Binding-site contacts:
Ligand atom CAE contacts residue PHE31 of chain 1.A at 3.6 Å (hydrophobic).
Ligand atom CAE contacts residue ILE40 of chain 1.A at 4.2 Å (hydrophobic).
Ligand atom CAC contacts residue VAL36 of chain 1.A at 3.8 Å (hydrophobic).
Ligand atom CAB contacts residue TYR93 of chain 1.A at 4.2 Å (hydrophobic).
Ligand atom CAK contacts residue TYR93 of chain 1.A at 4.1 Å (hydrophobic).
Ligand atom CAH contacts residue ILE40 of chain 1.A at 3.4 Å (hydrophobic).
Ligand atom OAA contacts residue ASN87 of chain 1.A at 3.0 Å (h-bond).
Ligand atom CAL contacts residue PHE31 of chain 1.A at 3.9 Å (hydrophobic).
Ligand atom CAP contacts residue TYR93 of chain 1.A at 3.8 Å (hydrophobic).
Ligand atom CAF contacts residue ILE40 of chain 1.A at 3.7 Å (hydrophobic).
Ligand atom NAR contacts residue TYR93 of chain 1.A at 3.8 Å.
Ligand atom NAN contacts residue ILE40 of chain 1.A at 4.0 Å.
Ligand atom CAB contacts residue VAL36 of chain 1.A at 3.8 Å (hydrophobic).
Ligand atom CAP contacts residue TYR86 of chain 1.A at 4.1 Å (hydrophobic).
Ligand atom CAF contacts residue TYR93 of chain 1.A at 3.7 Å (hydrophobic).
Ligand atom CAB contacts residue ASN87 of chain 1.A at 4.1 Å.
Ligand atom CAP contacts residue ASN87 of chain 1.A at 3.4 Å.
Ligand atom CAM contacts residue ILE40 of chain 1.A at 3.9 Å (hydrophobic).
Ligand atom CAL contacts residue TYR93 of chain 1.A at 3.4 Å (hydrophobic).
Ligand atom CAD contacts residue TYR93 of chain 1.A at 3.8 Å (hydrophobic).
Ligand atom CAO contacts residue EDO1 of chain 1.F at 3.6 Å.
Ligand atom CAG contacts residue PHE31 of chain 1.A at 4.1 Å (hydrophobic).
Ligand atom OAA contacts residue VAL36 of chain 1.A at 4.1 Å.
Ligand atom CAG contacts residue ILE40 of chain 1.A at 3.7 Å (hydrophobic).
Ligand atom CAO contacts residue TYR93 of chain 1.A at 3.5 Å (hydrophobic).
Ligand atom CAO contacts residue ILE40 of chain 1.A at 3.6 Å (hydrophobic).
Ligand atom CAK contacts residue PHE31 of chain 1.A at 4.0 Å (hydrophobic).
Ligand atom CAM contacts residue TYR93 of chain 1.A at 3.6 Å (hydrophobic).
Ligand atom CAD contacts residue VAL36 of chain 1.A at 4.1 Å (hydrophobic).
Ligand atom CAC contacts residue PHE31 of chain 1.A at 3.8 Å (hydrophobic).
Ligand atom CAQ contacts residue ASN87 of chain 1.A at 3.2 Å.
Ligand atom CAQ contacts residue ALA41 of chain 1.A at 4.2 Å (hydrophobic).
Ligand atom CAP contacts residue ALA41 of chain 1.A at 3.9 Å (hydrophobic).
Ligand atom OAA contacts residue TYR93 of chain 1.A at 4.2 Å.
Ligand atom CAE contacts residue TYR93 of chain 1.A at 3.8 Å (hydrophobic).
Ligand atom CAG contacts residue TYR93 of chain 1.A at 4.0 Å (hydrophobic).
Ligand atom CAI contacts residue ILE40 of chain 1.A at 4.2 Å (hydrophobic).
Ligand atom NAN contacts residue TYR93 of chain 1.A at 3.5 Å.
Ligand atom CAQ contacts residue TYR93 of chain 1.A at 3.7 Å (hydrophobic).
Ligand atom CAC contacts residue PHE32 of chain 1.A at 3.7 Å (hydrophobic).

A protein and the small-molecule ligand that binds it are described below.
Small molecule (SMILES): CC(=O)c1cc(-c2ccccc2)c2ncccn12

Sequence of chain 1.A:
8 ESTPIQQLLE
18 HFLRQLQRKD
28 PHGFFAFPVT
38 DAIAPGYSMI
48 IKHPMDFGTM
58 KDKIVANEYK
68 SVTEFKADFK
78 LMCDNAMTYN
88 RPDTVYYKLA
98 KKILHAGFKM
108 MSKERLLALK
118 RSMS